Binding-site contacts:
Ligand atom C19 contacts residue PHE237 of chain 36.B at 3.5 Å (hydrophobic).
Ligand atom C20 contacts residue PHE237 of chain 36.B at 3.4 Å (hydrophobic).
Ligand atom C23 contacts residue PHE237 of chain 36.B at 3.8 Å (hydrophobic).
Ligand atom C27 contacts residue ASP236 of chain 36.B at 3.6 Å.
Ligand atom C3 contacts residue TYR159 of chain 36.B at 3.7 Å (hydrophobic).
Ligand atom C11 contacts residue LEU134 of chain 36.B at 3.8 Å (hydrophobic).
Ligand atom C5 contacts residue TYR159 of chain 36.B at 3.7 Å (hydrophobic).
Ligand atom O24 contacts residue TYR112 of chain 36.B at 3.8 Å.
Ligand atom C4 contacts residue ALA24 of chain 36.D at 3.5 Å (hydrophobic).
Ligand atom C10 contacts residue MET132 of chain 36.B at 3.7 Å (hydrophobic).
Ligand atom N3 contacts residue LEU240 of chain 36.B at 3.4 Å.
Ligand atom C14 contacts residue MET132 of chain 36.B at 3.5 Å (hydrophobic).
Ligand atom C13 contacts residue PHE237 of chain 36.B at 3.7 Å (hydrophobic).
Ligand atom C20 contacts residue TYR112 of chain 36.B at 3.4 Å (hydrophobic).
Ligand atom C12 contacts residue VAL199 of chain 36.B at 3.7 Å (hydrophobic).
Ligand atom C21 contacts residue PHE237 of chain 36.B at 3.7 Å (hydrophobic).
Ligand atom C5 contacts residue ILE194 of chain 36.B at 3.8 Å (hydrophobic).
Ligand atom C26 contacts residue THR111 of chain 36.B at 3.6 Å.
Ligand atom C23 contacts residue TYR112 of chain 36.B at 3.3 Å (hydrophobic).
Ligand atom N4 contacts residue LEU240 of chain 36.B at 3.3 Å.
Ligand atom C8 contacts residue TYR159 of chain 36.B at 3.5 Å (hydrophobic).
Ligand atom C13 contacts residue MET132 of chain 36.B at 3.8 Å (hydrophobic).
Ligand atom C14 contacts residue VAL199 of chain 36.B at 3.8 Å (hydrophobic).
Ligand atom C1 contacts residue ILE183 of chain 36.B at 3.5 Å (hydrophobic).
Ligand atom C21 contacts residue TYR112 of chain 36.B at 3.4 Å (hydrophobic).
Ligand atom O25 contacts residue TYR112 of chain 36.B at 3.4 Å.
Ligand atom N6 contacts residue VAL196 of chain 36.B at 3.8 Å.
Ligand atom C4 contacts residue TYR159 of chain 36.B at 3.7 Å (hydrophobic).
Ligand atom C7 contacts residue VAL196 of chain 36.B at 3.5 Å (hydrophobic).
Ligand atom C3 contacts residue ALA24 of chain 36.D at 3.5 Å (hydrophobic).
Ligand atom C18 contacts residue PHE237 of chain 36.B at 3.8 Å (hydrophobic).
Ligand atom C7 contacts residue TYR159 of chain 36.B at 3.7 Å (hydrophobic).
Ligand atom C1 contacts residue ILE157 of chain 36.B at 3.4 Å (hydrophobic).
Ligand atom C3 contacts residue PRO181 of chain 36.B at 3.7 Å (hydrophobic).
Ligand atom C4 contacts residue ILE194 of chain 36.B at 3.8 Å (hydrophobic).
Ligand atom O25 contacts residue THR111 of chain 36.B at 3.4 Å (h-bond).
Ligand atom O16 contacts residue MET132 of chain 36.B at 3.6 Å.
Ligand atom C8 contacts residue VAL196 of chain 36.B at 3.7 Å (hydrophobic).
Ligand atom C26 contacts residue LYS113 of chain 36.B at 3.7 Å.
Ligand atom C15 contacts residue MET132 of chain 36.B at 3.6 Å (hydrophobic).

Sequence of chain 36.D:
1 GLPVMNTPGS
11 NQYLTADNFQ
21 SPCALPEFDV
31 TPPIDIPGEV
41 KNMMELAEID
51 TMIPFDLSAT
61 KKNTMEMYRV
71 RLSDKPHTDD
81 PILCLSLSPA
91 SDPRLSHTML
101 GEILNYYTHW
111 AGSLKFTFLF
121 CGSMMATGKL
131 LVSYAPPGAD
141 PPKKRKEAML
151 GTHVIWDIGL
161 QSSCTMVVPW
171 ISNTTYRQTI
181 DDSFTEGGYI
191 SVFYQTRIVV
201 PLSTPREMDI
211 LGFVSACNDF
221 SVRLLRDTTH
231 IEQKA

This protein binds this small molecule.
Small molecule (SMILES): CCOC(=O)c1ccc(OCCCCC2CCN(c3ccc(C)nn3)CC2)cc1

Sequence of chain 36.B:
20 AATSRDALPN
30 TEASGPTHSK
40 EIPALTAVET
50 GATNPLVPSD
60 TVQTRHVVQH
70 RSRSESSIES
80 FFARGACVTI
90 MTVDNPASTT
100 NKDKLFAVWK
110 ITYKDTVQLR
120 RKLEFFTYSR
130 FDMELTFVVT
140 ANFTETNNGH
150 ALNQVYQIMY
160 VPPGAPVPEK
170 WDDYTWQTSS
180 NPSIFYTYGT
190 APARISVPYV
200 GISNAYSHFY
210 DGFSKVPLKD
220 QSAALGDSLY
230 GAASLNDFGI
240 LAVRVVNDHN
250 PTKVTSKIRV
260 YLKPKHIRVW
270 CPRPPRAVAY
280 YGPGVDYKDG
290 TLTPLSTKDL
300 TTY